This protein binds this small molecule.
Small molecule (SMILES): O=c1ccn([C@H]2C[C@H](O)[C@@H](CO[P](=O)(O)OP(=O)(O)O)O2)c(=O)[nH]1

Sequence of chain 1.D:
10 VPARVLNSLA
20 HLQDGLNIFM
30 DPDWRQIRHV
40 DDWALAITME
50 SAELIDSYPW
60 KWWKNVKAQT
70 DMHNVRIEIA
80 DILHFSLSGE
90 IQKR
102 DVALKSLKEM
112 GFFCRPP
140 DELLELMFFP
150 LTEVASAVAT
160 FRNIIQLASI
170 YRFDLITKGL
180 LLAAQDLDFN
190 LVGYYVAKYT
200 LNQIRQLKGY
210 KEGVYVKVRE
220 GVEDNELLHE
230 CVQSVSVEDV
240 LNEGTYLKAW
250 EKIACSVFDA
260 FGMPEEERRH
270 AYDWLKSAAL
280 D

Binding-site contacts:
Ligand atom O3B contacts residue ASN224 of chain 1.C at 3.2 Å (h-bond).
Ligand atom C4 contacts residue MET29 of chain 1.C at 3.7 Å (hydrophobic).
Ligand atom O3' contacts residue ASN201 of chain 1.C at 2.9 Å (h-bond).
Ligand atom C6 contacts residue TRP62 of chain 1.D at 3.4 Å (hydrophobic).
Ligand atom O2 contacts residue GLN22 of chain 1.C at 3.2 Å (h-bond).
Ligand atom O3A contacts residue ARG204 of chain 1.C at 3.6 Å (salt-bridge).
Ligand atom N3 contacts residue ASN26 of chain 1.C at 2.9 Å (h-bond).
Ligand atom O2A contacts residue TRP62 of chain 1.D at 3.0 Å (h-bond).
Ligand atom O2B contacts residue GLU52 of chain 1.C at 3.6 Å (salt-bridge).
Ligand atom C5 contacts residue TRP62 of chain 1.D at 3.2 Å (hydrophobic).
Ligand atom O3' contacts residue LYS197 of chain 1.C at 3.5 Å.
Ligand atom C4' contacts residue ASN201 of chain 1.C at 3.2 Å.
Ligand atom O1B contacts residue LYS216 of chain 1.C at 3.1 Å (salt-bridge).
Ligand atom O4 contacts residue ASN26 of chain 1.C at 3.0 Å (h-bond).
Ligand atom C2' contacts residue HIS83 of chain 1.C at 3.3 Å.
Ligand atom PA contacts residue TRP62 of chain 1.D at 3.7 Å.
Ligand atom C6 contacts residue PHE84 of chain 1.C at 3.5 Å (hydrophobic).
Ligand atom O2 contacts residue HIS83 of chain 1.C at 3.3 Å.
Ligand atom O2B contacts residue ASP80 of chain 1.C at 2.8 Å (salt-bridge).
Ligand atom C1' contacts residue ASN201 of chain 1.C at 3.4 Å.
Ligand atom C3' contacts residue ASP80 of chain 1.C at 3.5 Å.
Ligand atom O3' contacts residue HIS83 of chain 1.C at 3.4 Å.
Ligand atom C5 contacts residue PHE84 of chain 1.C at 3.7 Å (hydrophobic).
Ligand atom O1A contacts residue GLU49 of chain 1.C at 2.7 Å (salt-bridge).
Ligand atom O3B contacts residue ARG204 of chain 1.C at 3.3 Å (salt-bridge).
Ligand atom O2B contacts residue GLU77 of chain 1.C at 3.7 Å.
Ligand atom O3B contacts residue LYS197 of chain 1.C at 2.7 Å (salt-bridge).
Ligand atom O3A contacts residue TYR209 of chain 1.C at 3.7 Å.
Ligand atom O4' contacts residue ASN201 of chain 1.C at 3.0 Å (h-bond).
Ligand atom O4 contacts residue TRP61 of chain 1.D at 3.0 Å (h-bond).
Ligand atom C4 contacts residue ASN26 of chain 1.C at 3.4 Å.
Ligand atom O5' contacts residue TRP62 of chain 1.D at 3.2 Å (h-bond).
Ligand atom O4 contacts residue TRP42 of chain 1.C at 3.4 Å.
Ligand atom C2' contacts residue PHE84 of chain 1.C at 3.5 Å (hydrophobic).
Ligand atom O2 contacts residue LEU25 of chain 1.C at 3.7 Å.
Ligand atom PB contacts residue LYS197 of chain 1.C at 3.6 Å.
Ligand atom O3' contacts residue ASP80 of chain 1.C at 2.9 Å (salt-bridge).
Ligand atom O1A contacts residue LYS60 of chain 1.D at 3.5 Å (salt-bridge).
Ligand atom O2B contacts residue GLU49 of chain 1.C at 2.5 Å (salt-bridge).
Ligand atom O2A contacts residue TYR209 of chain 1.C at 2.8 Å (h-bond).

Sequence of chain 1.C:
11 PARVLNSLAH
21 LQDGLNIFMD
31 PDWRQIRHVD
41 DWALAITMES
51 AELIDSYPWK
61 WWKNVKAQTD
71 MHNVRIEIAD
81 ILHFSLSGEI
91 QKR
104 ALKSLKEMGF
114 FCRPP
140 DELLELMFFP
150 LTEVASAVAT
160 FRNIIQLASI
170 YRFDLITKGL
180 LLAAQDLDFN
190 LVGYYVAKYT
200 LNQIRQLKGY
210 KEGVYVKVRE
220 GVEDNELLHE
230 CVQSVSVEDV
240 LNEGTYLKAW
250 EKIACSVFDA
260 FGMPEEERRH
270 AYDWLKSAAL